This protein binds this small molecule.
Small molecule (SMILES): Nc1ccn([C@H]2C[C@H](O)[C@@H](COP(=O)(O)O)O2)c(=O)n1

Binding-site contacts:
Ligand atom C4 contacts residue ARG92 of chain 1.TA at 4.4 Å.
Ligand atom C5 contacts residue ARG92 of chain 1.TA at 4.3 Å.
Ligand atom C4' contacts residue DA1 of chain 1.VE at 3.9 Å.
Ligand atom O4' contacts residue ARG92 of chain 1.TA at 4.2 Å.
Ligand atom C2 contacts residue ARG92 of chain 1.TA at 4.3 Å.
Ligand atom C6 contacts residue ARG92 of chain 1.TA at 4.0 Å.
Ligand atom C5 contacts residue PHE205 of chain 1.TA at 4.2 Å (hydrophobic).
Ligand atom C1' contacts residue PRO204 of chain 1.TA at 3.7 Å (hydrophobic).
Ligand atom C5' contacts residue ASP202 of chain 1.TA at 4.0 Å.
Ligand atom O4' contacts residue VAL203 of chain 1.TA at 3.6 Å.
Ligand atom O3' contacts residue DA1 of chain 1.VE at 1.6 Å.
Ligand atom C1' contacts residue VAL203 of chain 1.TA at 4.1 Å (hydrophobic).
Ligand atom C2' contacts residue PRO204 of chain 1.TA at 4.3 Å (hydrophobic).
Ligand atom N1 contacts residue ARG92 of chain 1.TA at 4.0 Å.
Ligand atom C5' contacts residue PRO204 of chain 1.TA at 4.3 Å (hydrophobic).
Ligand atom C6 contacts residue PHE205 of chain 1.TA at 4.4 Å (hydrophobic).
Ligand atom C4' contacts residue VAL203 of chain 1.TA at 4.2 Å (hydrophobic).
Ligand atom C1' contacts residue ARG92 of chain 1.TA at 4.4 Å.
Ligand atom O5' contacts residue ASP202 of chain 1.TA at 4.4 Å.
Ligand atom O4' contacts residue PRO204 of chain 1.TA at 3.6 Å (h-bond).
Ligand atom C3' contacts residue DA1 of chain 1.VE at 2.6 Å.
Ligand atom C4' contacts residue PRO204 of chain 1.TA at 3.6 Å (hydrophobic).
Ligand atom C2' contacts residue DA1 of chain 1.VE at 3.3 Å.

Sequence of chain 1.TA:
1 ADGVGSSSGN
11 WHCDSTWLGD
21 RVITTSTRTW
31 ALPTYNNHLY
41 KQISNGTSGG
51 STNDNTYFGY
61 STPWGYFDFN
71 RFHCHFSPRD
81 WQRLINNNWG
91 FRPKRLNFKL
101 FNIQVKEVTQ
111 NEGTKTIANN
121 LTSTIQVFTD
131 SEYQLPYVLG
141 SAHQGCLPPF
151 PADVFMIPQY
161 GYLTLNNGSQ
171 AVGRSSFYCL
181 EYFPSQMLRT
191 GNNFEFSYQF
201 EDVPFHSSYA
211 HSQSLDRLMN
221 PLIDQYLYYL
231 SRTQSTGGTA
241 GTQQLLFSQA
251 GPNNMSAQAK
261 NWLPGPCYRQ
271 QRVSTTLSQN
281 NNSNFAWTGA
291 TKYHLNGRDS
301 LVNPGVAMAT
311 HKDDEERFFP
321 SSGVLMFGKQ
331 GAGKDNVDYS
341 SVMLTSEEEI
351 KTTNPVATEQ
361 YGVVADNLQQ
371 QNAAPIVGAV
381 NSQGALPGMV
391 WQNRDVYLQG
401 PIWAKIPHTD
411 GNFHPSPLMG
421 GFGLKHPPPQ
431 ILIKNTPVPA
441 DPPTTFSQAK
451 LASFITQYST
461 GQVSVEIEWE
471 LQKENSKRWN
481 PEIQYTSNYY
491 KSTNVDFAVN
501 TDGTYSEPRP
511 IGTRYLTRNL